Binding-site contacts:
Ligand atom C8 contacts residue CYS224 of chain 1.F at 3.9 Å (hydrophobic).
Ligand atom C8 contacts residue ALA223 of chain 1.F at 3.7 Å (hydrophobic).
Ligand atom O5 contacts residue ASN228 of chain 1.F at 2.3 Å (h-bond).
Ligand atom O5 contacts residue PHE263 of chain 1.F at 4.5 Å.
Ligand atom C3 contacts residue ASN228 of chain 1.F at 3.9 Å.
Ligand atom C1 contacts residue ASN228 of chain 1.F at 1.5 Å.
Ligand atom C8 contacts residue CYS221 of chain 1.F at 3.4 Å (hydrophobic).
Ligand atom O6 contacts residue ASN228 of chain 1.F at 4.2 Å.
Ligand atom C5 contacts residue ASN228 of chain 1.F at 3.7 Å.
Ligand atom O6 contacts residue GLY231 of chain 1.F at 4.3 Å.
Ligand atom C2 contacts residue ASN228 of chain 1.F at 2.6 Å.
Ligand atom C8 contacts residue CYS233 of chain 1.F at 4.0 Å (hydrophobic).
Ligand atom O5 contacts residue GLY231 of chain 1.F at 4.0 Å.
Ligand atom O7 contacts residue CYS224 of chain 1.F at 4.2 Å.
Ligand atom N2 contacts residue GLY231 of chain 1.F at 4.4 Å.
Ligand atom C8 contacts residue PHE222 of chain 1.F at 3.9 Å (hydrophobic).
Ligand atom O7 contacts residue ASN228 of chain 1.F at 3.6 Å.
Ligand atom C7 contacts residue CYS224 of chain 1.F at 4.0 Å (hydrophobic).
Ligand atom C6 contacts residue GLN1 of chain 1.F at 4.3 Å.
Ligand atom O7 contacts residue ALA223 of chain 1.F at 4.3 Å.
Ligand atom N2 contacts residue ASN228 of chain 1.F at 3.2 Å (h-bond).
Ligand atom O7 contacts residue PHE222 of chain 1.F at 4.5 Å.
Ligand atom C1 contacts residue GLY231 of chain 1.F at 3.6 Å.
Ligand atom C7 contacts residue ASN228 of chain 1.F at 3.6 Å.
Ligand atom C4 contacts residue ASN228 of chain 1.F at 4.3 Å.
Ligand atom C4 contacts residue GLN1 of chain 1.F at 3.9 Å.
Ligand atom O4 contacts residue GLN1 of chain 1.F at 4.0 Å.
Ligand atom C5 contacts residue GLY231 of chain 1.F at 4.2 Å.

A small-molecule ligand and the protein it binds are described below.
Small molecule (SMILES): CC(=O)N[C@@H]1[C@@H](O)[C@H](O)[C@@H](CO)O[C@H]1O

Sequence of chain 1.F:
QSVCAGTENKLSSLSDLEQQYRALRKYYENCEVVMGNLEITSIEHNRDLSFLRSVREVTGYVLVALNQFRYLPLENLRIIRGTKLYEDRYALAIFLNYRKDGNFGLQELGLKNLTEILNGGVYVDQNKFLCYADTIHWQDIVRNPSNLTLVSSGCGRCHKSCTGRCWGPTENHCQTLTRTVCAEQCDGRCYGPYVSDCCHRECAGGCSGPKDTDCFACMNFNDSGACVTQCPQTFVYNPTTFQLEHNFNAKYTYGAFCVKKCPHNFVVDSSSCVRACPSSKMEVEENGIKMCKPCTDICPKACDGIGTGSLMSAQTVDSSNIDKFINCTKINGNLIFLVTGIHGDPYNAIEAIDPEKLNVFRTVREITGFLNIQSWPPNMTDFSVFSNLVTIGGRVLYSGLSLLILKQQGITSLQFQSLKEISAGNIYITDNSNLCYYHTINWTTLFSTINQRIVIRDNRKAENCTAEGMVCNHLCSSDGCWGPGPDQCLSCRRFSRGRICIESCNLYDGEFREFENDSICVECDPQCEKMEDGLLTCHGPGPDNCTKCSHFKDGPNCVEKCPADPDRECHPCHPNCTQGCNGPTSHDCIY